Binding-site contacts:
Ligand atom C07 contacts residue PHE288 of chain 1.A at 3.6 Å (hydrophobic).
Ligand atom C13 contacts residue HEM1 of chain 1.B at 4.0 Å.
Ligand atom N17 contacts residue TRP382 of chain 1.A at 3.9 Å.
Ligand atom O21 contacts residue MET40 of chain 1.A at 3.2 Å.
Ligand atom C06 contacts residue GLU296 of chain 1.A at 3.9 Å.
Ligand atom N17 contacts residue HEM1 of chain 1.B at 2.7 Å (h-bond).
Ligand atom C09 contacts residue VAL271 of chain 1.A at 3.6 Å (hydrophobic).
Ligand atom C07 contacts residue SER289 of chain 1.A at 3.7 Å.
Ligand atom C07 contacts residue HEM1 of chain 1.B at 3.6 Å.
Ligand atom N02 contacts residue PRO269 of chain 1.A at 3.9 Å.
Ligand atom C12 contacts residue HEM1 of chain 1.B at 4.0 Å.
Ligand atom C08 contacts residue VAL271 of chain 1.A at 3.8 Å (hydrophobic).
Ligand atom C20 contacts residue MET40 of chain 1.A at 3.4 Å (hydrophobic).
Ligand atom N02 contacts residue TYR292 of chain 1.A at 3.9 Å.
Ligand atom N01 contacts residue HEM1 of chain 1.B at 3.8 Å.
Ligand atom C02 contacts residue GLU296 of chain 1.A at 3.5 Å.
Ligand atom N11 contacts residue HEM1 of chain 1.B at 3.9 Å.
Ligand atom C16 contacts residue HEM1 of chain 1.B at 3.8 Å.
Ligand atom C13 contacts residue GLN182 of chain 1.A at 4.0 Å.
Ligand atom C02 contacts residue HEM1 of chain 1.B at 3.7 Å.
Ligand atom C05 contacts residue VAL271 of chain 1.A at 3.6 Å (hydrophobic).
Ligand atom N01 contacts residue GLU296 of chain 1.A at 2.9 Å (salt-bridge).
Ligand atom N11 contacts residue GLN182 of chain 1.A at 3.7 Å.
Ligand atom N02 contacts residue GLU296 of chain 1.A at 2.7 Å (salt-bridge).
Ligand atom C03 contacts residue HEM1 of chain 1.B at 3.5 Å.
Ligand atom C03 contacts residue PRO269 of chain 1.A at 3.8 Å (hydrophobic).
Ligand atom C15 contacts residue HEM1 of chain 1.B at 3.8 Å.
Ligand atom C14 contacts residue HEM1 of chain 1.B at 3.9 Å.
Ligand atom C02 contacts residue PRO269 of chain 1.A at 3.9 Å (hydrophobic).
Ligand atom C08 contacts residue HEM1 of chain 1.B at 3.7 Å.
Ligand atom N02 contacts residue TRP291 of chain 1.A at 3.0 Å (h-bond).
Ligand atom C07 contacts residue GLY290 of chain 1.A at 3.6 Å.
Ligand atom C18 contacts residue HEM1 of chain 1.B at 3.3 Å.
Ligand atom C07 contacts residue PRO269 of chain 1.A at 3.8 Å (hydrophobic).
Ligand atom N02 contacts residue HEM1 of chain 1.B at 3.4 Å.
Ligand atom C12 contacts residue GLN182 of chain 1.A at 3.3 Å.
Ligand atom C22 contacts residue MET40 of chain 1.A at 3.6 Å (hydrophobic).
Ligand atom C19 contacts residue HEM1 of chain 1.B at 3.9 Å.
Ligand atom C20 contacts residue TYR410 of chain 1.A at 4.0 Å (hydrophobic).
Ligand atom C18 contacts residue TRP382 of chain 1.A at 3.7 Å (hydrophobic).

Sequence of chain 1.A:
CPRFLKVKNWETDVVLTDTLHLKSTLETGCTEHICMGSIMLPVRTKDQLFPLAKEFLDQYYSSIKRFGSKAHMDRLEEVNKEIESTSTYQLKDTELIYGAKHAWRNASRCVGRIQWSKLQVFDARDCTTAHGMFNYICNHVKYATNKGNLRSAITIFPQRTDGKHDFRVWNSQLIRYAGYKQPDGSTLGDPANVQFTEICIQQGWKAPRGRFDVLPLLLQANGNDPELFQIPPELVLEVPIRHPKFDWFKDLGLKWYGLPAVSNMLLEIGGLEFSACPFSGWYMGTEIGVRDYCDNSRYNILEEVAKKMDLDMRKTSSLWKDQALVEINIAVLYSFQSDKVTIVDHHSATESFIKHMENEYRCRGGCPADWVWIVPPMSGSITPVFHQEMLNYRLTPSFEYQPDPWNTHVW

This small molecule binds to this protein.
Small molecule (SMILES): COCCCNc1cncc(CCc2cc(C)cc(N)n2)c1